A small-molecule ligand and the protein it binds are described below.
Small molecule (SMILES): O=P(O)(O)OC[C@H](O)[C@H](O)[C@H](O)COP(=O)(O)OC[C@H](O)[C@H](O)[C@H](O)COP(=O)(O)OC[C@@H](O)[C@@H](O)[C@@H](O)CO

Binding-site contacts:
Ligand atom OAI contacts residue HIS281 of chain 1.A at 3.6 Å.
Ligand atom OAD contacts residue THR196 of chain 1.A at 3.2 Å (h-bond).
Ligand atom OAB contacts residue PRO149 of chain 1.A at 3.7 Å.
Ligand atom OAK contacts residue ASP199 of chain 1.A at 2.6 Å (salt-bridge).
Ligand atom OAF contacts residue ASP199 of chain 1.A at 2.7 Å (salt-bridge).
Ligand atom PBM contacts residue LEU172 of chain 1.A at 3.5 Å.
Ligand atom OAJ contacts residue TYR170 of chain 1.A at 2.6 Å (h-bond).
Ligand atom OBB contacts residue PRO149 of chain 1.A at 3.7 Å.
Ligand atom OAB contacts residue LEU172 of chain 1.A at 3.6 Å.
Ligand atom CBH contacts residue TYR170 of chain 1.A at 3.8 Å (hydrophobic).
Ligand atom OAP contacts residue LEU172 of chain 1.A at 2.5 Å (h-bond).
Ligand atom PBL contacts residue ARG280 of chain 1.A at 3.7 Å.
Ligand atom OAA contacts residue LYS273 of chain 1.A at 2.7 Å (salt-bridge).
Ligand atom OBA contacts residue ARG277 of chain 1.A at 3.6 Å.
Ligand atom CBI contacts residue ASP199 of chain 1.A at 3.8 Å.
Ligand atom OBB contacts residue TYR170 of chain 1.A at 3.8 Å.
Ligand atom OAQ contacts residue LYS150 of chain 1.A at 3.1 Å (salt-bridge).
Ligand atom OAK contacts residue ALA197 of chain 1.A at 3.6 Å.
Ligand atom OAQ contacts residue ALA151 of chain 1.A at 2.7 Å (h-bond).
Ligand atom OAH contacts residue TYR170 of chain 1.A at 3.3 Å.
Ligand atom OAB contacts residue SER173 of chain 1.A at 3.8 Å.
Ligand atom OAX contacts residue ARG280 of chain 1.A at 3.2 Å (salt-bridge).
Ligand atom OAP contacts residue ALA171 of chain 1.A at 3.4 Å.
Ligand atom OAA contacts residue TYR170 of chain 1.A at 3.1 Å (h-bond).
Ligand atom CBC contacts residue GLN200 of chain 1.A at 3.5 Å.
Ligand atom OAP contacts residue ARG277 of chain 1.A at 2.9 Å (salt-bridge).
Ligand atom OAO contacts residue THR276 of chain 1.A at 3.5 Å.
Ligand atom OAK contacts residue GLN200 of chain 1.A at 3.2 Å (h-bond).
Ligand atom OAY contacts residue SER173 of chain 1.A at 3.6 Å.
Ligand atom OAX contacts residue TYR170 of chain 1.A at 3.7 Å.
Ligand atom OAO contacts residue THR320 of chain 1.A at 2.8 Å (h-bond).
Ligand atom CBD contacts residue ASP199 of chain 1.A at 3.8 Å.
Ligand atom OAI contacts residue ARG277 of chain 1.A at 3.5 Å (salt-bridge).
Ligand atom OAL contacts residue ALA151 of chain 1.A at 3.2 Å.
Ligand atom CAR contacts residue THR196 of chain 1.A at 3.2 Å.
Ligand atom OAH contacts residue HIS281 of chain 1.A at 3.1 Å (h-bond).
Ligand atom OAO contacts residue ARG280 of chain 1.A at 2.5 Å (salt-bridge).
Ligand atom OAB contacts residue ALA171 of chain 1.A at 3.7 Å.
Ligand atom CAS contacts residue TYR170 of chain 1.A at 3.4 Å (hydrophobic).
Ligand atom OAP contacts residue TYR170 of chain 1.A at 3.7 Å.

Sequence of chain 1.A:
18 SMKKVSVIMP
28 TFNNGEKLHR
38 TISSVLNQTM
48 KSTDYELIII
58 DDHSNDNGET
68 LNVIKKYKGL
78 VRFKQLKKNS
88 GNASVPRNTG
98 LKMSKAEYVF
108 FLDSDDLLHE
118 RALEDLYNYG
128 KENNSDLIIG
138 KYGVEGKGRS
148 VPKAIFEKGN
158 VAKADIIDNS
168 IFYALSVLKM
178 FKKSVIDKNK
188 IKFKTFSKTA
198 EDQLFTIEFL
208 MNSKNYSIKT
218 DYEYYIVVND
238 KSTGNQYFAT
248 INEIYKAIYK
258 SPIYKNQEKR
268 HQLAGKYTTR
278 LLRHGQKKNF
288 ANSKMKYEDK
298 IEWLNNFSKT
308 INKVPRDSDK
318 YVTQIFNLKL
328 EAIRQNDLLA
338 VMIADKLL